Binding-site contacts:
Ligand atom C23 contacts residue MET271 of chain 1.A at 4.5 Å (hydrophobic).
Ligand atom C19 contacts residue TRP275 of chain 1.A at 3.7 Å (hydrophobic).
Ligand atom C3 contacts residue THR63 of chain 1.B at 4.2 Å.
Ligand atom C4 contacts residue GLU62 of chain 1.B at 3.9 Å.
Ligand atom C6 contacts residue THR66 of chain 1.B at 4.2 Å.
Ligand atom O12 contacts residue PEK1 of chain 1.QA at 3.5 Å.
Ligand atom C5 contacts residue THR66 of chain 1.B at 4.0 Å.
Ligand atom C7 contacts residue TRP275 of chain 1.A at 4.1 Å (hydrophobic).
Ligand atom C6 contacts residue TRP275 of chain 1.A at 3.8 Å (hydrophobic).
Ligand atom C6 contacts residue GLU62 of chain 1.B at 4.1 Å.
Ligand atom C2 contacts residue PEK1 of chain 1.QA at 4.2 Å.
Ligand atom O25 contacts residue MET271 of chain 1.A at 3.5 Å.
Ligand atom C3 contacts residue GLU62 of chain 1.B at 4.3 Å.
Ligand atom C15 contacts residue MET271 of chain 1.A at 3.9 Å (hydrophobic).
Ligand atom C24 contacts residue MET271 of chain 1.A at 3.9 Å (hydrophobic).
Ligand atom O3 contacts residue THR63 of chain 1.B at 2.9 Å (h-bond).
Ligand atom C15 contacts residue TRP275 of chain 1.A at 4.1 Å (hydrophobic).
Ligand atom C8 contacts residue TRP275 of chain 1.A at 4.4 Å (hydrophobic).
Ligand atom C16 contacts residue MET271 of chain 1.A at 3.8 Å (hydrophobic).
Ligand atom C4 contacts residue THR66 of chain 1.B at 4.1 Å.
Ligand atom O26 contacts residue MET271 of chain 1.A at 4.1 Å.
Ligand atom O7 contacts residue GLU62 of chain 1.B at 2.9 Å (salt-bridge).
Ligand atom C15 contacts residue GLY272 of chain 1.A at 3.8 Å.
Ligand atom O3 contacts residue GLU62 of chain 1.B at 4.1 Å.
Ligand atom C18 contacts residue TRP275 of chain 1.A at 4.0 Å (hydrophobic).
Ligand atom C3 contacts residue THR66 of chain 1.B at 3.8 Å.
Ligand atom C7 contacts residue GLU62 of chain 1.B at 3.7 Å.
Ligand atom C22 contacts residue MET271 of chain 1.A at 3.8 Å (hydrophobic).
Ligand atom C1 contacts residue PEK1 of chain 1.QA at 3.9 Å.
Ligand atom C16 contacts residue GLY272 of chain 1.A at 4.2 Å.

This small molecule binds to this protein.
Small molecule (SMILES): C[C@H](CCC(=O)O)[C@H]1CC[C@H]2[C@@H]3[C@H](O)C[C@@H]4C[C@H](O)CC[C@]4(C)[C@H]3C[C@H](O)[C@]12C

Sequence of chain 1.B:
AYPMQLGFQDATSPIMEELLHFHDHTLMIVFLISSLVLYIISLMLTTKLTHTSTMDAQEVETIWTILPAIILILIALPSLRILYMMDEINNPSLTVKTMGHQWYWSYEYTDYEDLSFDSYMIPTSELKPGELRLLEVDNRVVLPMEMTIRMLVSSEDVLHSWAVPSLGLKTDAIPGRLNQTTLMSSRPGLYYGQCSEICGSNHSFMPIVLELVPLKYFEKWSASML

Sequence of chain 1.A:
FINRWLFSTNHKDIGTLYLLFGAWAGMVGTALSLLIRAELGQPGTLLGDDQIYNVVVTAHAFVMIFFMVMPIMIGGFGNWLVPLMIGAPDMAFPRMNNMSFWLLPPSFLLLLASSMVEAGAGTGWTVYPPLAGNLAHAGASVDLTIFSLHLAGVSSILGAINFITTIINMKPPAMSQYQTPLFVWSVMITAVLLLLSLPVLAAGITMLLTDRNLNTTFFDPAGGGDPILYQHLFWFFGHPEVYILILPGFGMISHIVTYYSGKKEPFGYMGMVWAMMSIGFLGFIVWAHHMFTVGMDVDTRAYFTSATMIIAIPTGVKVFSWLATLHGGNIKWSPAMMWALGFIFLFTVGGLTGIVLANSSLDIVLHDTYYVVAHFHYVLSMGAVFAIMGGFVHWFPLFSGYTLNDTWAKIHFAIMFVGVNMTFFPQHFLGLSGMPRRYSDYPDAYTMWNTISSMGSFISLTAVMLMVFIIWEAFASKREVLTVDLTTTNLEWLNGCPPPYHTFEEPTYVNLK